Binding-site contacts:
Ligand atom N6 contacts residue GLN183 of chain 1.F at 2.9 Å (h-bond).
Ligand atom C6 contacts residue GLN183 of chain 1.F at 3.8 Å.
Ligand atom O1A contacts residue ASP318 of chain 1.F at 3.6 Å.
Ligand atom O1B contacts residue LYS74 of chain 1.F at 2.8 Å (salt-bridge).
Ligand atom O2A contacts residue ILE330 of chain 1.F at 3.7 Å.
Ligand atom C2 contacts residue TYR185 of chain 1.F at 3.7 Å (hydrophobic).
Ligand atom O3G contacts residue GLU331 of chain 1.F at 2.6 Å (salt-bridge).
Ligand atom C8 contacts residue ILE330 of chain 1.F at 3.8 Å (hydrophobic).
Ligand atom PG contacts residue GLU331 of chain 1.F at 3.9 Å.
Ligand atom O3' contacts residue ASP200 of chain 1.F at 2.4 Å (salt-bridge).
Ligand atom C6 contacts residue LYS184 of chain 1.F at 3.9 Å.
Ligand atom O3A contacts residue LYS74 of chain 1.F at 3.9 Å.
Ligand atom N3 contacts residue LYS198 of chain 1.F at 3.2 Å (salt-bridge).
Ligand atom PB contacts residue GLU331 of chain 1.F at 3.8 Å.
Ligand atom PA contacts residue GLU331 of chain 1.F at 4.0 Å.
Ligand atom C3' contacts residue THR241 of chain 1.F at 3.9 Å.
Ligand atom O1B contacts residue GLU331 of chain 1.F at 2.7 Å (salt-bridge).
Ligand atom C3B contacts residue ASN242 of chain 1.F at 3.5 Å.
Ligand atom C5' contacts residue ASN242 of chain 1.F at 3.9 Å.
Ligand atom N3 contacts residue TYR185 of chain 1.F at 3.8 Å.
Ligand atom N6 contacts residue LYS184 of chain 1.F at 2.9 Å (salt-bridge).
Ligand atom O4' contacts residue LEU240 of chain 1.F at 3.4 Å.
Ligand atom C2' contacts residue THR241 of chain 1.F at 3.8 Å.
Ligand atom C3' contacts residue ASP200 of chain 1.F at 3.7 Å.
Ligand atom N7 contacts residue ILE330 of chain 1.F at 3.8 Å.
Ligand atom O2A contacts residue LYS74 of chain 1.F at 3.3 Å.
Ligand atom O2' contacts residue THR241 of chain 1.F at 2.8 Å (h-bond).
Ligand atom O3G contacts residue ASN333 of chain 1.F at 2.8 Å (h-bond).
Ligand atom N6 contacts residue ILE148 of chain 1.F at 3.6 Å.
Ligand atom O1A contacts residue GLU331 of chain 1.F at 2.9 Å (salt-bridge).
Ligand atom N6 contacts residue TYR185 of chain 1.F at 3.9 Å.
Ligand atom C5 contacts residue GLN183 of chain 1.F at 3.9 Å.
Ligand atom N7 contacts residue GLN183 of chain 1.F at 3.6 Å (h-bond).
Ligand atom C2 contacts residue LYS198 of chain 1.F at 3.6 Å.
Ligand atom PB contacts residue LYS74 of chain 1.F at 3.9 Å.
Ligand atom O3' contacts residue THR241 of chain 1.F at 2.9 Å (h-bond).
Ligand atom N1 contacts residue LEU186 of chain 1.F at 3.3 Å (h-bond).
Ligand atom N1 contacts residue TYR185 of chain 1.F at 3.7 Å.
Ligand atom C5 contacts residue ILE330 of chain 1.F at 3.8 Å (hydrophobic).
Ligand atom C6 contacts residue ILE330 of chain 1.F at 3.9 Å (hydrophobic).

Sequence of chain 1.F:
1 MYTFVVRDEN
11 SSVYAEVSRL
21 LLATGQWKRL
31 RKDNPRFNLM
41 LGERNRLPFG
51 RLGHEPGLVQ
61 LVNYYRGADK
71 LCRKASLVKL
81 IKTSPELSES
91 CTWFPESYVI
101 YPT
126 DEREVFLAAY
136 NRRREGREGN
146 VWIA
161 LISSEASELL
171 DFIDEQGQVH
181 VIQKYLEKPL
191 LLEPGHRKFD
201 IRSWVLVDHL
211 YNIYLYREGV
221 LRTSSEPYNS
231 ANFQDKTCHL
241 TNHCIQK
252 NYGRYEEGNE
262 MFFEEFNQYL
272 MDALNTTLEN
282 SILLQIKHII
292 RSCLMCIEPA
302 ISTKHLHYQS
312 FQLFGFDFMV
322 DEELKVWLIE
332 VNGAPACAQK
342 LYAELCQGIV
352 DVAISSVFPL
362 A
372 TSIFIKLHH

The protein below binds the small molecule below.
Small molecule (SMILES): Nc1ncnc2c1ncn2[C@@H]1O[C@H](CO[P](=O)(O)O[P](=O)(O)CP(=O)(O)O)[C@@H](O)[C@H]1O